Sequence of chain 1.A:
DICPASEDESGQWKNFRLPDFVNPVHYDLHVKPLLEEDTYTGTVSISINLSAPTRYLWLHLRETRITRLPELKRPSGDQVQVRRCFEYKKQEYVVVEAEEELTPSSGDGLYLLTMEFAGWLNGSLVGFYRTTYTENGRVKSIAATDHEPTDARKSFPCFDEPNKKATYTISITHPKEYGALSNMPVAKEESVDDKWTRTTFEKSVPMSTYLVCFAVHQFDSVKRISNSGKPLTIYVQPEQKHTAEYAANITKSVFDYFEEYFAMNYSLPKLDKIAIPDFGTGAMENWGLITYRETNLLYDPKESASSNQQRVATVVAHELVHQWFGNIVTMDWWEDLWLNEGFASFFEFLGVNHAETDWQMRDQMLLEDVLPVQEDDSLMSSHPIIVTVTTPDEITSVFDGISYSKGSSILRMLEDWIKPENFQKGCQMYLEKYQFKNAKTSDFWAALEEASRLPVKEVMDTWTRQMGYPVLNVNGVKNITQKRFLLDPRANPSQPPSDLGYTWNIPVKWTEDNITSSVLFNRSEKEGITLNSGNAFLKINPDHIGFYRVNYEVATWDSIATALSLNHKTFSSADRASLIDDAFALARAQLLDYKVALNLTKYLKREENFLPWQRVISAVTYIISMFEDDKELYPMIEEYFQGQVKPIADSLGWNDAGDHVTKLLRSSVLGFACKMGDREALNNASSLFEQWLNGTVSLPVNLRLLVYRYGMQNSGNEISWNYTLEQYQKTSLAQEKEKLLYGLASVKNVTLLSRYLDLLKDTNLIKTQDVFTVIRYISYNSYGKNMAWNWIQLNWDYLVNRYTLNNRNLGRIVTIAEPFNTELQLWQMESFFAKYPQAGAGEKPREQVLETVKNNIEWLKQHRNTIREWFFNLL

Binding-site contacts:
Ligand atom O6 contacts residue TRP874 of chain 1.A at 3.4 Å.
Ligand atom N2 contacts residue ASP562 of chain 1.A at 4.0 Å.
Ligand atom C3 contacts residue ASN603 of chain 1.A at 3.8 Å.
Ligand atom C2 contacts residue LYS606 of chain 1.A at 4.3 Å.
Ligand atom O6 contacts residue ASN877 of chain 1.A at 4.0 Å.
Ligand atom N2 contacts residue ASN877 of chain 1.A at 3.4 Å (h-bond).
Ligand atom C5 contacts residue ASN603 of chain 1.A at 3.7 Å.
Ligand atom C7 contacts residue ASP562 of chain 1.A at 4.3 Å.
Ligand atom O5 contacts residue ASN603 of chain 1.A at 2.5 Å (h-bond).
Ligand atom C5 contacts residue ASN877 of chain 1.A at 4.3 Å.
Ligand atom O7 contacts residue ASP562 of chain 1.A at 3.8 Å.
Ligand atom O6 contacts residue LEU878 of chain 1.A at 4.5 Å.
Ligand atom C6 contacts residue ASN877 of chain 1.A at 4.2 Å.
Ligand atom C7 contacts residue ASN603 of chain 1.A at 3.4 Å.
Ligand atom C4 contacts residue ASN877 of chain 1.A at 4.2 Å.
Ligand atom O7 contacts residue ASN603 of chain 1.A at 4.2 Å.
Ligand atom O5 contacts residue ASN877 of chain 1.A at 4.1 Å.
Ligand atom O7 contacts residue THR566 of chain 1.A at 4.1 Å.
Ligand atom C1 contacts residue ASN603 of chain 1.A at 1.5 Å.
Ligand atom N2 contacts residue ASN603 of chain 1.A at 2.8 Å (h-bond).
Ligand atom O5 contacts residue TRP874 of chain 1.A at 3.7 Å.
Ligand atom C8 contacts residue ASN603 of chain 1.A at 3.4 Å.
Ligand atom C8 contacts residue ASN877 of chain 1.A at 3.9 Å.
Ligand atom C7 contacts residue ASN877 of chain 1.A at 4.3 Å.
Ligand atom O4 contacts residue ASN877 of chain 1.A at 3.1 Å.
Ligand atom C1 contacts residue ASN877 of chain 1.A at 3.7 Å.
Ligand atom C7 contacts residue LYS606 of chain 1.A at 4.5 Å.
Ligand atom C6 contacts residue LYS599 of chain 1.A at 3.5 Å.
Ligand atom C4 contacts residue ASN603 of chain 1.A at 4.3 Å.
Ligand atom C1 contacts residue LYS599 of chain 1.A at 4.1 Å.
Ligand atom O3 contacts residue LYS606 of chain 1.A at 4.0 Å.
Ligand atom O6 contacts residue LYS599 of chain 1.A at 3.6 Å.
Ligand atom C8 contacts residue LYS606 of chain 1.A at 3.2 Å.
Ligand atom C2 contacts residue ASN603 of chain 1.A at 2.4 Å.
Ligand atom C2 contacts residue ASN877 of chain 1.A at 4.2 Å.
Ligand atom C6 contacts residue TRP874 of chain 1.A at 4.3 Å (hydrophobic).
Ligand atom O5 contacts residue LYS599 of chain 1.A at 3.9 Å.

A protein and the small-molecule ligand that binds it are described below.
Small molecule (SMILES): CC(=O)N[C@H]1[C@H](O[C@H]2[C@H](O)[C@@H](NC(C)=O)CO[C@@H]2CO)O[C@H](CO)[C@@H](O[C@@H]2O[C@H](CO)[C@@H](O)[C@H](O)[C@H]2NC(C)=O)[C@@H]1O